The protein below binds the small molecule below.
Small molecule (SMILES): Nc1ccn([C@@H]2O[C@H](CO[P](=O)(O)O[C@H]3[C@@H](O)[C@H](n4ccc(=O)[nH]c4=O)O[C@@H]3CO[P](=O)(O)O[C@H]3[C@@H](O)[C@H](n4ccc(=O)[nH]c4=O)O[C@@H]3CO[P](=O)(O)O[C@H]3[C@@H](O)[C@H](n4ccc(=O)[nH]c4=O)O[C@@H]3CO[P](=O)(O)O[C@H]3[C@@H](O)[C@H](n4cnc5c(=O)nc(N)[nH]c54)O[C@@H]3CO[P](=O)(O)O[C@H]3[C@@H](O)[C@H](n4ccc(=O)[nH]c4=O)O[C@@H]3CO[P](=O)(O)O[C@H]3[C@@H](O)[C@H](n4cnc5c(=O)nc(N)[nH]c54)O[C@@H]3CO[P](=O)(O)O[C@H]3[C@@H](O)[C@H](n4ccc(=O)[nH]c4=O)O[C@@H]3CO)[C@@H](O[P](=O)(O)OC[C@H]3O[C@@H](n4ccc(=O)[nH]c4=O)[C@H](O)[C@@H]3O)[C@H]2O)c(=O)n1

Sequence of chain 1.X:
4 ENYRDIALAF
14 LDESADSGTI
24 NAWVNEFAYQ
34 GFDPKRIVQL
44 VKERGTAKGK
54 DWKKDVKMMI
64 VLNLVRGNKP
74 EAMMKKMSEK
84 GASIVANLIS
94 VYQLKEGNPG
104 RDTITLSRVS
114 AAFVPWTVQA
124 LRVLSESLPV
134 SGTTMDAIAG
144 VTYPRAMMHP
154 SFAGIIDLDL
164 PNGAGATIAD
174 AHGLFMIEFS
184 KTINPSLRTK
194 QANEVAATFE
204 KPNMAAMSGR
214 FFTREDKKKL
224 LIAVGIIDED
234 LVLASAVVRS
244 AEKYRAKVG

Sequence of chain 1.V:
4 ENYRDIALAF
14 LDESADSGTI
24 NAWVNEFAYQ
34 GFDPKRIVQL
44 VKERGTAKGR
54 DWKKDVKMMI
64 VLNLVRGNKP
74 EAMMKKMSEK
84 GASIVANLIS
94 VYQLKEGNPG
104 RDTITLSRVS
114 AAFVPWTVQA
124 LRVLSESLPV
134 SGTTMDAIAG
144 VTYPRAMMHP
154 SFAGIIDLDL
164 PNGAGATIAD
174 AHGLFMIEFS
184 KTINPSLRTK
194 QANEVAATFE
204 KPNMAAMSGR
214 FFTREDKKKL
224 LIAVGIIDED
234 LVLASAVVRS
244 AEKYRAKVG

Sequence of chain 1.W:
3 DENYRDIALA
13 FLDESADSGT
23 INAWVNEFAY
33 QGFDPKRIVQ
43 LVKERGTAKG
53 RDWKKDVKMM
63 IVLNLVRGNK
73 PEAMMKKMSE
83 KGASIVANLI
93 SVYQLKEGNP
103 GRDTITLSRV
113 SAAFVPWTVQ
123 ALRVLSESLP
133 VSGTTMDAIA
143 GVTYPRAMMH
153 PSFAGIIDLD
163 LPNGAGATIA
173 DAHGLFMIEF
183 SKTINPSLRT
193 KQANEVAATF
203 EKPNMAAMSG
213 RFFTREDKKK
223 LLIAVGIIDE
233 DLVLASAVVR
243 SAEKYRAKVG

Binding-site contacts:
Ligand atom N1 contacts residue THR185 of chain 1.W at 2.9 Å (h-bond).
Ligand atom O2 contacts residue MET207 of chain 1.W at 3.3 Å (h-bond).
Ligand atom OP2 contacts residue LYS79 of chain 1.V at 2.9 Å (salt-bridge).
Ligand atom O2' contacts residue ASN71 of chain 1.W at 3.1 Å (h-bond).
Ligand atom O2' contacts residue LYS204 of chain 1.W at 2.8 Å (salt-bridge).
Ligand atom OP1 contacts residue PHE35 of chain 1.W at 3.3 Å.
Ligand atom OP2 contacts residue ARG111 of chain 1.W at 2.8 Å (salt-bridge).
Ligand atom O4 contacts residue TYR32 of chain 1.X at 3.3 Å.
Ligand atom O2 contacts residue THR185 of chain 1.W at 3.3 Å (h-bond).
Ligand atom O2 contacts residue SER211 of chain 1.W at 3.0 Å (h-bond).
Ligand atom N2 contacts residue THR201 of chain 1.W at 3.1 Å (h-bond).
Ligand atom OP2 contacts residue TYR32 of chain 1.W at 2.4 Å (h-bond).
Ligand atom O4' contacts residue ILE186 of chain 1.W at 3.2 Å (h-bond).
Ligand atom O2' contacts residue PRO188 of chain 1.W at 3.1 Å.
Ligand atom O2 contacts residue ALA208 of chain 1.W at 3.3 Å (h-bond).
Ligand atom N3 contacts residue THR185 of chain 1.W at 3.1 Å (h-bond).
Ligand atom C1' contacts residue THR185 of chain 1.V at 3.1 Å.
Ligand atom O2 contacts residue ARG191 of chain 1.W at 2.6 Å (salt-bridge).
Ligand atom OP1 contacts residue ASN101 of chain 1.W at 2.7 Å (h-bond).
Ligand atom O5' contacts residue PRO102 of chain 1.W at 3.3 Å.
Ligand atom O4 contacts residue SER110 of chain 1.W at 2.5 Å (h-bond).
Ligand atom O2 contacts residue ALA209 of chain 1.W at 3.1 Å.
Ligand atom C4 contacts residue TYR32 of chain 1.X at 3.2 Å (hydrophobic).
Ligand atom C2 contacts residue PHE35 of chain 1.W at 3.3 Å (hydrophobic).
Ligand atom C4 contacts residue SER110 of chain 1.W at 3.2 Å.
Ligand atom C2 contacts residue THR185 of chain 1.W at 2.8 Å.
Ligand atom O6 contacts residue VAL68 of chain 1.V at 3.1 Å (h-bond).
Ligand atom O2 contacts residue PHE35 of chain 1.W at 3.4 Å.
Ligand atom C2 contacts residue ARG191 of chain 1.W at 3.4 Å.
Ligand atom O4' contacts residue ILE186 of chain 1.V at 3.3 Å.
Ligand atom O4' contacts residue THR185 of chain 1.V at 3.2 Å (h-bond).
Ligand atom N3 contacts residue SER211 of chain 1.W at 3.0 Å (h-bond).
Ligand atom O2' contacts residue TYR32 of chain 1.W at 3.0 Å.
Ligand atom N3 contacts residue ALA208 of chain 1.W at 3.3 Å (h-bond).
Ligand atom OP1 contacts residue ARG111 of chain 1.W at 3.0 Å (salt-bridge).
Ligand atom N3 contacts residue TYR32 of chain 1.W at 3.4 Å.
Ligand atom C5 contacts residue TYR32 of chain 1.X at 3.4 Å (hydrophobic).
Ligand atom N3 contacts residue PHE35 of chain 1.W at 3.3 Å.
Ligand atom C2 contacts residue SER211 of chain 1.W at 3.4 Å.
Ligand atom C6 contacts residue THR185 of chain 1.W at 3.3 Å.